This protein binds this small molecule.
Small molecule (SMILES): C[C@H]1O[C@H](OP(=O)(O)OP(=O)(O)OC[C@H]2O[C@@H](n3cnc4c(=O)[nH]c(N)nc43)[C@H](O)[C@@H]2O)[C@@H](O)[C@@H](O)[C@@H]1N

Sequence of chain 1.A:
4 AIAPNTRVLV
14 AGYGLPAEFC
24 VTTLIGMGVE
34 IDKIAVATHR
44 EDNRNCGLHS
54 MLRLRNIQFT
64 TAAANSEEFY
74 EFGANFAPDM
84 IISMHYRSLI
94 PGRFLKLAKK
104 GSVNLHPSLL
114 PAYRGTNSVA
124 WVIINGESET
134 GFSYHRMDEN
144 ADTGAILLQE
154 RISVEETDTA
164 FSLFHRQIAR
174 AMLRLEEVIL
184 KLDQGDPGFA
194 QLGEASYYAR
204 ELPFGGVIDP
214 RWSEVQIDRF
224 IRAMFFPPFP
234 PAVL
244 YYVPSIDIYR

Binding-site contacts:
Ligand atom O4P contacts residue THR119 of chain 1.A at 3.5 Å.
Ligand atom C6 contacts residue PHE232 of chain 1.A at 3.3 Å (hydrophobic).
Ligand atom O2G contacts residue ARG90 of chain 1.A at 3.4 Å (salt-bridge).
Ligand atom C2 contacts residue PHE232 of chain 1.A at 3.5 Å (hydrophobic).
Ligand atom O3' contacts residue ASN120 of chain 1.A at 3.6 Å.
Ligand atom C5 contacts residue LEU205 of chain 1.A at 3.8 Å (hydrophobic).
Ligand atom O2P contacts residue ARG90 of chain 1.A at 2.9 Å (salt-bridge).
Ligand atom N9 contacts residue PHE232 of chain 1.A at 3.7 Å.
Ligand atom N2 contacts residue MET227 of chain 1.A at 3.1 Å (h-bond).
Ligand atom O1P contacts residue ARG90 of chain 1.A at 3.1 Å (salt-bridge).
Ligand atom C1' contacts residue PHE229 of chain 1.A at 3.8 Å (hydrophobic).
Ligand atom O6 contacts residue PHE232 of chain 1.A at 3.4 Å.
Ligand atom C5' contacts residue PHE167 of chain 1.A at 3.4 Å (hydrophobic).
Ligand atom C5 contacts residue PHE232 of chain 1.A at 3.6 Å (hydrophobic).
Ligand atom O4' contacts residue PHE229 of chain 1.A at 3.6 Å.
Ligand atom C4G contacts residue THR119 of chain 1.A at 3.5 Å.
Ligand atom N1 contacts residue LEU205 of chain 1.A at 3.3 Å.
Ligand atom C8 contacts residue PHE232 of chain 1.A at 3.7 Å (hydrophobic).
Ligand atom C3' contacts residue ASN120 of chain 1.A at 3.6 Å.
Ligand atom C6G contacts residue GLY118 of chain 1.A at 3.5 Å.
Ligand atom O6 contacts residue LEU205 of chain 1.A at 3.4 Å.
Ligand atom O2P contacts residue ARG47 of chain 1.A at 2.8 Å (salt-bridge).
Ligand atom N7 contacts residue PHE232 of chain 1.A at 3.4 Å.
Ligand atom C6 contacts residue LEU205 of chain 1.A at 3.2 Å (hydrophobic).
Ligand atom N2 contacts residue PRO233 of chain 1.A at 3.4 Å (h-bond).
Ligand atom C4 contacts residue PHE232 of chain 1.A at 3.6 Å (hydrophobic).
Ligand atom N2 contacts residue PHE232 of chain 1.A at 3.7 Å.
Ligand atom C2' contacts residue ASN120 of chain 1.A at 3.5 Å.
Ligand atom N4A contacts residue THR119 of chain 1.A at 3.2 Å.
Ligand atom O4P contacts residue ASN120 of chain 1.A at 2.8 Å (h-bond).
Ligand atom C5G contacts residue 1YA1 of chain 1.C at 3.8 Å.
Ligand atom C4' contacts residue PHE229 of chain 1.A at 3.8 Å (hydrophobic).
Ligand atom O3G contacts residue 1YA1 of chain 1.C at 3.6 Å.
Ligand atom C3G contacts residue THR119 of chain 1.A at 3.4 Å.
Ligand atom N3 contacts residue PHE232 of chain 1.A at 3.7 Å.
Ligand atom C6G contacts residue 1YA1 of chain 1.C at 3.0 Å.
Ligand atom N1 contacts residue PHE232 of chain 1.A at 3.5 Å.
Ligand atom C5G contacts residue THR119 of chain 1.A at 3.6 Å.
Ligand atom C4G contacts residue 1YA1 of chain 1.C at 3.7 Å.
Ligand atom O3' contacts residue VAL122 of chain 1.A at 3.4 Å.